The protein below binds the small molecule below.
Small molecule (SMILES): CC(=O)N[C@@H]1[C@@H](O)[C@H](O)[C@@H](CO)O[C@H]1O

Sequence of chain 1.E:
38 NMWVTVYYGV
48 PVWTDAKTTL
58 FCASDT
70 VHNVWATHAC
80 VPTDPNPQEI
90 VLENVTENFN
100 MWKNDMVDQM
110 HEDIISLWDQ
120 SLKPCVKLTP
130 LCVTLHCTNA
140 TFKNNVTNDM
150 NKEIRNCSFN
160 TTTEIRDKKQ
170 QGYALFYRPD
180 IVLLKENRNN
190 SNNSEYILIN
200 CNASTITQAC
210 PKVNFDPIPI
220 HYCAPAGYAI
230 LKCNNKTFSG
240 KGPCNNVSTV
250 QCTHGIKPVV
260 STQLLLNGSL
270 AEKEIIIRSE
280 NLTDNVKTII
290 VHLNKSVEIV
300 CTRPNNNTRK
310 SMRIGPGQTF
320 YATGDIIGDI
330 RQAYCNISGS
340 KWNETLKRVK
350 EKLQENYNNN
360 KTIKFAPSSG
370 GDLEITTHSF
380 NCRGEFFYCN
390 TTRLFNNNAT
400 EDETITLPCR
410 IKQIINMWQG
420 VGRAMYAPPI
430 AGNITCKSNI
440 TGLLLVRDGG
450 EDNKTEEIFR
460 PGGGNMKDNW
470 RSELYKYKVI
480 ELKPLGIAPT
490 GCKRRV

Binding-site contacts:
Ligand atom O5 contacts residue NAG1 of chain 1.DB at 4.3 Å.
Ligand atom O7 contacts residue GLY431 of chain 1.E at 3.5 Å (h-bond).
Ligand atom C8 contacts residue ILE326 of chain 1.E at 4.1 Å (hydrophobic).
Ligand atom N2 contacts residue ILE326 of chain 1.E at 4.2 Å.
Ligand atom C7 contacts residue ILE326 of chain 1.E at 4.5 Å (hydrophobic).
Ligand atom C1 contacts residue ASN305 of chain 1.E at 1.4 Å.
Ligand atom O7 contacts residue ALA430 of chain 1.E at 4.3 Å.
Ligand atom O5 contacts residue ASN305 of chain 1.E at 2.4 Å (h-bond).
Ligand atom O6 contacts residue NAG1 of chain 1.DB at 3.4 Å.
Ligand atom C6 contacts residue NAG1 of chain 1.DB at 3.8 Å.
Ligand atom C5 contacts residue ASN305 of chain 1.E at 3.7 Å.
Ligand atom C8 contacts residue ASN305 of chain 1.E at 4.3 Å.
Ligand atom C7 contacts residue ASN305 of chain 1.E at 3.2 Å.
Ligand atom C7 contacts residue THR307 of chain 1.E at 4.0 Å.
Ligand atom C3 contacts residue ASN305 of chain 1.E at 3.8 Å.
Ligand atom N2 contacts residue ASN305 of chain 1.E at 2.9 Å (h-bond).
Ligand atom O7 contacts residue THR307 of chain 1.E at 4.4 Å.
Ligand atom C4 contacts residue ASN305 of chain 1.E at 4.2 Å.
Ligand atom C8 contacts residue THR307 of chain 1.E at 3.3 Å.
Ligand atom C2 contacts residue ASN305 of chain 1.E at 2.5 Å.
Ligand atom O7 contacts residue ASN305 of chain 1.E at 3.0 Å.